Binding-site contacts:
Ligand atom N2 contacts residue ASN154 of chain 1.B at 2.9 Å (h-bond).
Ligand atom C1 contacts residue GLU150 of chain 1.B at 3.9 Å.
Ligand atom C1 contacts residue SER151 of chain 1.B at 4.1 Å.
Ligand atom C7 contacts residue THR156 of chain 1.B at 4.4 Å.
Ligand atom O6 contacts residue GLU150 of chain 1.B at 3.2 Å.
Ligand atom O7 contacts residue ASN154 of chain 1.B at 3.1 Å (h-bond).
Ligand atom C2 contacts residue GLU150 of chain 1.B at 4.5 Å.
Ligand atom N2 contacts residue THR156 of chain 1.B at 3.9 Å.
Ligand atom O7 contacts residue GLU150 of chain 1.B at 4.3 Å.
Ligand atom C6 contacts residue ALA147 of chain 1.B at 3.7 Å (hydrophobic).
Ligand atom C5 contacts residue GLU150 of chain 1.B at 4.3 Å.
Ligand atom C2 contacts residue THR156 of chain 1.B at 4.3 Å.
Ligand atom C6 contacts residue GLU150 of chain 1.B at 3.8 Å.
Ligand atom C3 contacts residue ASN154 of chain 1.B at 3.7 Å.
Ligand atom C8 contacts residue ASN154 of chain 1.B at 4.4 Å.
Ligand atom O5 contacts residue SER151 of chain 1.B at 3.9 Å.
Ligand atom C7 contacts residue ASN154 of chain 1.B at 3.2 Å.
Ligand atom C5 contacts residue ALA147 of chain 1.B at 4.3 Å (hydrophobic).
Ligand atom C4 contacts residue ASN154 of chain 1.B at 4.2 Å.
Ligand atom O5 contacts residue THR156 of chain 1.B at 4.4 Å.
Ligand atom C1 contacts residue THR156 of chain 1.B at 3.5 Å.
Ligand atom O5 contacts residue ASN154 of chain 1.B at 2.3 Å (h-bond).
Ligand atom C5 contacts residue ASN154 of chain 1.B at 3.7 Å.
Ligand atom O5 contacts residue GLU150 of chain 1.B at 3.4 Å.
Ligand atom C1 contacts residue ASN154 of chain 1.B at 1.4 Å.
Ligand atom C8 contacts residue THR156 of chain 1.B at 4.2 Å.
Ligand atom C2 contacts residue ASN154 of chain 1.B at 2.4 Å.

The protein below binds the small molecule below.
Small molecule (SMILES): CC(=O)N[C@@H]1[C@@H](O)[C@H](O)[C@@H](CO)O[C@H]1O

Sequence of chain 1.B:
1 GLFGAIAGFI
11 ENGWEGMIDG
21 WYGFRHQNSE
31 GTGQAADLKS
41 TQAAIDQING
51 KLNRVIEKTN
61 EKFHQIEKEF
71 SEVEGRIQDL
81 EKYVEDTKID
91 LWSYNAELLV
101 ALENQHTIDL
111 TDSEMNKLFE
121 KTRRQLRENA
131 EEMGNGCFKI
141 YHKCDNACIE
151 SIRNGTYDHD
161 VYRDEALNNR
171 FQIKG